Binding-site contacts:
Ligand atom O2' contacts residue ASP30 of chain 4.A at 3.1 Å (salt-bridge).
Ligand atom O3G contacts residue GLY12 of chain 4.A at 3.5 Å.
Ligand atom O2G contacts residue THR35 of chain 4.A at 2.9 Å (h-bond).
Ligand atom O1B contacts residue LYS16 of chain 4.A at 2.8 Å (salt-bridge).
Ligand atom N7 contacts residue ASN116 of chain 4.A at 3.1 Å (h-bond).
Ligand atom O6 contacts residue SER145 of chain 4.A at 3.4 Å.
Ligand atom O2B contacts residue LYS16 of chain 4.A at 3.5 Å (salt-bridge).
Ligand atom O3' contacts residue ASP30 of chain 4.A at 2.9 Å (salt-bridge).
Ligand atom O1B contacts residue GLY15 of chain 4.A at 3.0 Å (h-bond).
Ligand atom O6 contacts residue ASP119 of chain 4.A at 3.4 Å (salt-bridge).
Ligand atom N3B contacts residue MG1 of chain 4.C at 3.4 Å.
Ligand atom O2B contacts residue SER17 of chain 4.A at 2.9 Å (h-bond).
Ligand atom O2B contacts residue MG1 of chain 4.C at 2.1 Å.
Ligand atom C2' contacts residue VAL29 of chain 4.A at 3.4 Å (hydrophobic).
Ligand atom PG contacts residue MG1 of chain 4.C at 3.2 Å.
Ligand atom O1B contacts residue GLY13 of chain 4.A at 3.6 Å (h-bond).
Ligand atom O1G contacts residue PRO34 of chain 4.A at 3.5 Å.
Ligand atom O6 contacts residue ALA146 of chain 4.A at 2.8 Å (h-bond).
Ligand atom O3A contacts residue GLY15 of chain 4.A at 3.2 Å (h-bond).
Ligand atom O1A contacts residue GLY15 of chain 4.A at 3.2 Å.
Ligand atom O2G contacts residue MG1 of chain 4.C at 2.0 Å.
Ligand atom N1 contacts residue ASP119 of chain 4.A at 2.8 Å (salt-bridge).
Ligand atom O1A contacts residue SER17 of chain 4.A at 3.4 Å (h-bond).
Ligand atom O1B contacts residue VAL14 of chain 4.A at 3.2 Å (h-bond).
Ligand atom O4' contacts residue LYS117 of chain 4.A at 3.2 Å (salt-bridge).
Ligand atom O2' contacts residue PHE28 of chain 4.A at 3.2 Å.
Ligand atom O1A contacts residue ALA18 of chain 4.A at 2.8 Å (h-bond).
Ligand atom O1G contacts residue TYR32 of chain 4.A at 2.6 Å (h-bond).
Ligand atom O1G contacts residue GLN61 of chain 4.A at 3.5 Å.
Ligand atom N2 contacts residue ASP119 of chain 4.A at 2.9 Å (salt-bridge).
Ligand atom N3B contacts residue TYR32 of chain 4.A at 3.4 Å.
Ligand atom O6 contacts residue ASN116 of chain 4.A at 3.3 Å (h-bond).
Ligand atom O3G contacts residue GLY60 of chain 4.A at 2.8 Å (h-bond).
Ligand atom PB contacts residue MG1 of chain 4.C at 3.2 Å.
Ligand atom O6 contacts residue LYS117 of chain 4.A at 3.4 Å.
Ligand atom O3G contacts residue LYS16 of chain 4.A at 2.6 Å (salt-bridge).
Ligand atom O2' contacts residue VAL29 of chain 4.A at 2.7 Å (h-bond).
Ligand atom O2A contacts residue TYR32 of chain 4.A at 3.5 Å.
Ligand atom C3' contacts residue GLU31 of chain 4.A at 3.5 Å.
Ligand atom N3B contacts residue GLY13 of chain 4.A at 3.1 Å (h-bond).

Sequence of chain 4.A:
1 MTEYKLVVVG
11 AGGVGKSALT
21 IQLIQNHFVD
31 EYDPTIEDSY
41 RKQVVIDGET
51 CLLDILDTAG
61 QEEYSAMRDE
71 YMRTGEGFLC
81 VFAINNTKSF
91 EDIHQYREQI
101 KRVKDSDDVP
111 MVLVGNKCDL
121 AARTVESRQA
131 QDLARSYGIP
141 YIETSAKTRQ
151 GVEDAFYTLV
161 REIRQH

This small molecule binds to this protein.
Small molecule (SMILES): Nc1nc2c(ncn2[C@@H]2O[C@H](CO[P](=O)(O)O[P](=O)(O)NP(=O)(O)O)[C@@H](O)[C@H]2O)c(=O)[nH]1